Binding-site contacts:
Ligand atom C10 contacts residue LEU197 of chain 1.B at 4.2 Å (hydrophobic).
Ligand atom C18 contacts residue GLY203 of chain 1.B at 4.3 Å.
Ligand atom O12 contacts residue LEU20 of chain 1.B at 3.9 Å.
Ligand atom C11 contacts residue PHE201 of chain 1.B at 3.0 Å (hydrophobic).
Ligand atom C18 contacts residue PHE204 of chain 1.B at 4.2 Å (hydrophobic).
Ligand atom O21 contacts residue PHE204 of chain 1.B at 4.3 Å.
Ligand atom C10 contacts residue LEU205 of chain 1.B at 4.3 Å (hydrophobic).
Ligand atom C1 contacts residue PHE204 of chain 1.B at 4.1 Å (hydrophobic).
Ligand atom O34 contacts residue GLY203 of chain 1.B at 4.2 Å.
Ligand atom C10 contacts residue PHE201 of chain 1.B at 3.4 Å (hydrophobic).
Ligand atom C4 contacts residue PHE201 of chain 1.B at 4.2 Å (hydrophobic).
Ligand atom C6 contacts residue PHE201 of chain 1.B at 4.2 Å (hydrophobic).
Ligand atom O22 contacts residue GLY203 of chain 1.B at 3.6 Å.
Ligand atom C4 contacts residue PHE204 of chain 1.B at 3.9 Å (hydrophobic).
Ligand atom C1 contacts residue PHE201 of chain 1.B at 4.4 Å (hydrophobic).
Ligand atom C2 contacts residue LEU20 of chain 1.B at 3.8 Å (hydrophobic).
Ligand atom C9 contacts residue LEU197 of chain 1.B at 4.2 Å (hydrophobic).
Ligand atom O22 contacts residue PHE204 of chain 1.B at 3.2 Å (h-bond).
Ligand atom C17 contacts residue GLY203 of chain 1.B at 3.7 Å.
Ligand atom C1 contacts residue LEU20 of chain 1.B at 3.9 Å (hydrophobic).
Ligand atom O21 contacts residue GLY203 of chain 1.B at 3.1 Å.
Ligand atom C5 contacts residue PHE201 of chain 1.B at 3.9 Å (hydrophobic).
Ligand atom C6 contacts residue PHE204 of chain 1.B at 4.2 Å (hydrophobic).
Ligand atom C9 contacts residue PHE201 of chain 1.B at 4.4 Å (hydrophobic).
Ligand atom C3 contacts residue LEU20 of chain 1.B at 4.5 Å (hydrophobic).
Ligand atom C5 contacts residue LEU21 of chain 1.B at 4.0 Å (hydrophobic).
Ligand atom C17 contacts residue PHE204 of chain 1.B at 4.1 Å (hydrophobic).
Ligand atom O22 contacts residue PHE201 of chain 1.B at 4.5 Å.

The protein below binds the small molecule below.
Small molecule (SMILES): OC[C@H]1O[C@H](O[C@H]2[C@H](O)[C@@H](O)[C@H](OCCCCCC3CCCCC3)O[C@@H]2CO)[C@H](O)[C@@H](O)[C@@H]1O

Sequence of chain 1.B:
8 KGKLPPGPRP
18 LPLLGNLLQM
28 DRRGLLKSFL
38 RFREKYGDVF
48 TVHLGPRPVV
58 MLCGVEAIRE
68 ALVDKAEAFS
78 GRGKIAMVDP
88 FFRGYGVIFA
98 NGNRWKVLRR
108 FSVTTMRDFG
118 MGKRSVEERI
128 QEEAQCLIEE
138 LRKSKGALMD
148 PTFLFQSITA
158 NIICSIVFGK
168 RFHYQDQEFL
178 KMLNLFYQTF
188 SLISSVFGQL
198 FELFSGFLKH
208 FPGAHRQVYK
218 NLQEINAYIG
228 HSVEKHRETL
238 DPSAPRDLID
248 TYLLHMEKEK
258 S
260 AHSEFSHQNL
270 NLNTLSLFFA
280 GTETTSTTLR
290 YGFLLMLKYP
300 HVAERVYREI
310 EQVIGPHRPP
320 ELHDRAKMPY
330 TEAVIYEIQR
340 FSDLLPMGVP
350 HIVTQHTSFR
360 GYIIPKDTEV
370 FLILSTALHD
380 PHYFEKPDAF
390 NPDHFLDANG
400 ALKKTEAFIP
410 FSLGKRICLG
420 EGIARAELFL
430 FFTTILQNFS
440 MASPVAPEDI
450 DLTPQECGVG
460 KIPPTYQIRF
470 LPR